This small molecule binds to this protein.
Small molecule (SMILES): O=C(O)c1ccccc1O

Binding-site contacts:
Ligand atom O2 contacts residue ARG880 of chain 1.A at 3.5 Å (salt-bridge).
Ligand atom C3 contacts residue ARG880 of chain 1.A at 4.2 Å.
Ligand atom O2' contacts residue LEU1014 of chain 1.A at 4.2 Å.
Ligand atom C5 contacts residue GLU802 of chain 1.A at 3.3 Å.
Ligand atom O2' contacts residue PHE914 of chain 1.A at 3.8 Å.
Ligand atom O1' contacts residue PHE914 of chain 1.A at 3.9 Å.
Ligand atom O2' contacts residue LEU873 of chain 1.A at 3.9 Å.
Ligand atom C4 contacts residue ALA1079 of chain 1.A at 3.3 Å (hydrophobic).
Ligand atom O2 contacts residue SER1008 of chain 1.A at 3.8 Å.
Ligand atom O2 contacts residue PHE1009 of chain 1.A at 3.8 Å.
Ligand atom C4 contacts residue GLU1261 of chain 1.A at 3.5 Å.
Ligand atom C4 contacts residue ALA1078 of chain 1.A at 4.2 Å (hydrophobic).
Ligand atom C3 contacts residue ALA1079 of chain 1.A at 3.4 Å (hydrophobic).
Ligand atom O1' contacts residue PHE1009 of chain 1.A at 3.7 Å.
Ligand atom C1' contacts residue PHE1009 of chain 1.A at 3.5 Å (hydrophobic).
Ligand atom O1' contacts residue SER876 of chain 1.A at 4.0 Å.
Ligand atom C2 contacts residue ALA1079 of chain 1.A at 3.7 Å (hydrophobic).
Ligand atom C5 contacts residue ALA1078 of chain 1.A at 3.5 Å (hydrophobic).
Ligand atom C5 contacts residue ALA1079 of chain 1.A at 3.7 Å (hydrophobic).
Ligand atom C1 contacts residue PHE914 of chain 1.A at 3.5 Å (hydrophobic).
Ligand atom O2 contacts residue ALA1079 of chain 1.A at 4.1 Å.
Ligand atom C3 contacts residue GLU1261 of chain 1.A at 4.0 Å.
Ligand atom O1' contacts residue LEU1011 of chain 1.A at 4.2 Å.
Ligand atom C1' contacts residue THR1010 of chain 1.A at 4.2 Å.
Ligand atom C1' contacts residue PHE914 of chain 1.A at 3.6 Å (hydrophobic).
Ligand atom O2 contacts residue THR1010 of chain 1.A at 3.8 Å.
Ligand atom C3 contacts residue PHE914 of chain 1.A at 3.6 Å (hydrophobic).
Ligand atom C4 contacts residue PHE914 of chain 1.A at 3.6 Å (hydrophobic).
Ligand atom C1 contacts residue PHE1009 of chain 1.A at 3.9 Å (hydrophobic).
Ligand atom O2' contacts residue PHE1009 of chain 1.A at 3.7 Å.
Ligand atom C6 contacts residue ALA1078 of chain 1.A at 4.1 Å (hydrophobic).
Ligand atom C6 contacts residue GLU802 of chain 1.A at 3.4 Å.
Ligand atom C2 contacts residue PHE914 of chain 1.A at 3.4 Å (hydrophobic).
Ligand atom O2 contacts residue PHE914 of chain 1.A at 3.7 Å.
Ligand atom O1' contacts residue THR1010 of chain 1.A at 3.1 Å (h-bond).
Ligand atom O2' contacts residue GLU802 of chain 1.A at 4.1 Å.
Ligand atom C6 contacts residue PHE914 of chain 1.A at 3.5 Å (hydrophobic).
Ligand atom C2 contacts residue ARG880 of chain 1.A at 4.3 Å.
Ligand atom C5 contacts residue PHE914 of chain 1.A at 3.5 Å (hydrophobic).
Ligand atom C1 contacts residue ALA1079 of chain 1.A at 4.3 Å (hydrophobic).

Sequence of chain 1.A:
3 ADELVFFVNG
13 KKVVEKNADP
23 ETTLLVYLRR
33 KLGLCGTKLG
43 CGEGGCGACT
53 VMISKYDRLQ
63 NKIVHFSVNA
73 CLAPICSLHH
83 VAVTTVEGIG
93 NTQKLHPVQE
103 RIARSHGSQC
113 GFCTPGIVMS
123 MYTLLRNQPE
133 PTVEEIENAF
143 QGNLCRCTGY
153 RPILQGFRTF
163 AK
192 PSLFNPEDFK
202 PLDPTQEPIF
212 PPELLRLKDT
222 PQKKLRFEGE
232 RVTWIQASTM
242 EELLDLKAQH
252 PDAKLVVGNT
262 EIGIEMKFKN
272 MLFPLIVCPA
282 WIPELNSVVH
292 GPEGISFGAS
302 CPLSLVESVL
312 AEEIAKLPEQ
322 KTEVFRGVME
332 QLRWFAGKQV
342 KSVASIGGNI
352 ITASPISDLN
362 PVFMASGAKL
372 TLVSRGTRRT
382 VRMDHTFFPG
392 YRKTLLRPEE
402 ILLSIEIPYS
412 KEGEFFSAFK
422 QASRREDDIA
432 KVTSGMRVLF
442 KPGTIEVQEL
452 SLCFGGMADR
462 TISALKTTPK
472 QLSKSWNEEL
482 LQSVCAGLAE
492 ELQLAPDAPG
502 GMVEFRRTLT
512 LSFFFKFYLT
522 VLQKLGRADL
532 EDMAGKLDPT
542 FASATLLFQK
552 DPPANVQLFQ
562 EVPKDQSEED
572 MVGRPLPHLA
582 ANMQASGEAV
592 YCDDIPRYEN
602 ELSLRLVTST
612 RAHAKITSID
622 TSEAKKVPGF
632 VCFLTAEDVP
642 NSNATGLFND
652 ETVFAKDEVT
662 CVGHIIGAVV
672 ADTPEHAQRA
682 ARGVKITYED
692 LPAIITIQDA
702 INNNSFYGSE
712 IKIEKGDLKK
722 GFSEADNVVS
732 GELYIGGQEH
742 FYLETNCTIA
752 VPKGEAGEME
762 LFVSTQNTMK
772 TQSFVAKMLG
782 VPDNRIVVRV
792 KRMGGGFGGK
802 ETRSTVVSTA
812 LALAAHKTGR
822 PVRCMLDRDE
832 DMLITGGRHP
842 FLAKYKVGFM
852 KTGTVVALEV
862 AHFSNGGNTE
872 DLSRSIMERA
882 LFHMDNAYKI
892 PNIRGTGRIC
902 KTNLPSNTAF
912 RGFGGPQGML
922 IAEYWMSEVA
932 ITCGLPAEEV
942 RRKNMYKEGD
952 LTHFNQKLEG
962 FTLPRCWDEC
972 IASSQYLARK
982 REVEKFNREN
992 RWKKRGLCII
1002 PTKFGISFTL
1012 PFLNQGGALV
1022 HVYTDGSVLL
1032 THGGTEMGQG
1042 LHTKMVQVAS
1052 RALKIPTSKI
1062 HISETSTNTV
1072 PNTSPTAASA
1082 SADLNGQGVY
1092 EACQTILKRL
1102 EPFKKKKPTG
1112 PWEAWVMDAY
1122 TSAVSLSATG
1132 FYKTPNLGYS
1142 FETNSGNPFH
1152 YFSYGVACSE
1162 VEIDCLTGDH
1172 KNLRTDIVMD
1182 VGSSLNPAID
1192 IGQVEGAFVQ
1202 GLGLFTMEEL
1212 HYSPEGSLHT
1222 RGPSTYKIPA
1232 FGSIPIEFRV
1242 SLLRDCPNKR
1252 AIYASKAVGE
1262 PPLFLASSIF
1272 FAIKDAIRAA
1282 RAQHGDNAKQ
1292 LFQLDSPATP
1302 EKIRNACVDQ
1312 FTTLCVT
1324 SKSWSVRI